The protein below binds the small molecule below.
Small molecule (SMILES): CC(=O)N[C@@H](C)C(=S)N1C[C@H](O)C[C@H]1C(=O)NCc1ccc(-c2scnc2C)cc1

Sequence of chain 1.I:
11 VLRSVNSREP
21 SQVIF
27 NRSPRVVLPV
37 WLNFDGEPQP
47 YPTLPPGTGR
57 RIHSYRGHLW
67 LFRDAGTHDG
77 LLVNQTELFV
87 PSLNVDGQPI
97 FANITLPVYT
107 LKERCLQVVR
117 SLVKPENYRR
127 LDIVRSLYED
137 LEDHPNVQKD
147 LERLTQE

Binding-site contacts:
Ligand atom CAK contacts residue TYR47 of chain 1.I at 3.8 Å (hydrophobic).
Ligand atom CA contacts residue TYR47 of chain 1.I at 3.8 Å (hydrophobic).
Ligand atom CAJ contacts residue ILE58 of chain 1.I at 3.5 Å (hydrophobic).
Ligand atom OD1 contacts residue SER60 of chain 1.I at 2.8 Å (h-bond).
Ligand atom OD1 contacts residue HIS64 of chain 1.I at 2.8 Å (h-bond).
Ligand atom CAH contacts residue TYR47 of chain 1.I at 3.9 Å (hydrophobic).
Ligand atom CD2 contacts residue TRP37 of chain 1.I at 3.4 Å (hydrophobic).
Ligand atom NAP contacts residue PRO48 of chain 1.I at 3.8 Å.
Ligand atom CA contacts residue HIS59 of chain 1.I at 3.4 Å.
Ligand atom OAD contacts residue PHE40 of chain 1.I at 3.6 Å.
Ligand atom CG contacts residue SER60 of chain 1.I at 3.8 Å.
Ligand atom OD1 contacts residue TYR61 of chain 1.I at 3.6 Å.
Ligand atom CB contacts residue TYR47 of chain 1.I at 3.8 Å (hydrophobic).
Ligand atom CAY contacts residue TYR47 of chain 1.I at 3.7 Å (hydrophobic).
Ligand atom NAQ contacts residue HIS59 of chain 1.I at 2.8 Å (h-bond).
Ligand atom OAD contacts residue HIS64 of chain 1.I at 3.6 Å.
Ligand atom CAH contacts residue HIS59 of chain 1.I at 3.7 Å.
Ligand atom NAP contacts residue ARG56 of chain 1.I at 3.0 Å (salt-bridge).
Ligand atom N contacts residue TYR47 of chain 1.I at 3.5 Å (h-bond).
Ligand atom CBB contacts residue TRP37 of chain 1.I at 3.7 Å (hydrophobic).
Ligand atom CG contacts residue HIS64 of chain 1.I at 3.7 Å.
Ligand atom CAC contacts residue TRP37 of chain 1.I at 3.5 Å (hydrophobic).
Ligand atom CD2 contacts residue HIS64 of chain 1.I at 3.9 Å.
Ligand atom CAZ contacts residue ILE58 of chain 1.I at 3.7 Å (hydrophobic).
Ligand atom CAL contacts residue ARG56 of chain 1.I at 3.8 Å.
Ligand atom CAX contacts residue TYR47 of chain 1.I at 3.8 Å (hydrophobic).
Ligand atom CAJ contacts residue TYR47 of chain 1.I at 3.8 Å (hydrophobic).
Ligand atom CB contacts residue HIS59 of chain 1.I at 3.4 Å.
Ligand atom CG contacts residue TRP66 of chain 1.I at 3.6 Å (hydrophobic).
Ligand atom CB contacts residue TRP66 of chain 1.I at 3.6 Å (hydrophobic).
Ligand atom SAG contacts residue TYR61 of chain 1.I at 3.9 Å.
Ligand atom C contacts residue HIS59 of chain 1.I at 3.6 Å.
Ligand atom CD2 contacts residue TYR47 of chain 1.I at 3.4 Å (hydrophobic).
Ligand atom OAD contacts residue TYR61 of chain 1.I at 3.5 Å.
Ligand atom C contacts residue TYR47 of chain 1.I at 3.4 Å (hydrophobic).
Ligand atom SAS contacts residue TYR47 of chain 1.I at 3.9 Å.
Ligand atom O contacts residue TYR47 of chain 1.I at 2.5 Å (h-bond).
Ligand atom SAS contacts residue PHE25 of chain 1.I at 3.8 Å.
Ligand atom CAL contacts residue LEU50 of chain 1.I at 3.8 Å (hydrophobic).
Ligand atom CAL contacts residue PRO48 of chain 1.I at 3.2 Å (hydrophobic).